Binding-site contacts:
Ligand atom OXT contacts residue TYR204 of chain 1.A at 3.8 Å.
Ligand atom OE1 contacts residue SER154 of chain 1.A at 3.7 Å.
Ligand atom CD contacts residue LYS377 of chain 1.A at 3.8 Å.
Ligand atom CG contacts residue LYS377 of chain 1.A at 4.1 Å.
Ligand atom OXT contacts residue SER154 of chain 1.A at 3.0 Å (h-bond).
Ligand atom C contacts residue SER132 of chain 1.A at 4.4 Å.
Ligand atom C contacts residue GLY131 of chain 1.A at 4.3 Å.
Ligand atom OXT contacts residue THR156 of chain 1.A at 3.0 Å (h-bond).
Ligand atom N contacts residue TYR204 of chain 1.A at 3.4 Å.
Ligand atom C contacts residue SER133 of chain 1.A at 3.4 Å.
Ligand atom OE2 contacts residue TRP78 of chain 1.A at 4.1 Å.
Ligand atom CA contacts residue THR156 of chain 1.A at 4.0 Å.
Ligand atom OXT contacts residue ALA155 of chain 1.A at 3.3 Å.
Ligand atom CA contacts residue SER154 of chain 1.A at 3.6 Å.
Ligand atom CB contacts residue SER154 of chain 1.A at 3.7 Å.
Ligand atom C contacts residue TYR204 of chain 1.A at 3.4 Å (hydrophobic).
Ligand atom N contacts residue THR156 of chain 1.A at 2.9 Å (h-bond).
Ligand atom O contacts residue SER132 of chain 1.A at 3.7 Å.
Ligand atom C contacts residue SER154 of chain 1.A at 3.6 Å.
Ligand atom CG contacts residue ASP286 of chain 1.A at 3.4 Å.
Ligand atom OE1 contacts residue LYS377 of chain 1.A at 3.6 Å.
Ligand atom OE2 contacts residue ARG291 of chain 1.A at 3.5 Å (salt-bridge).
Ligand atom OE1 contacts residue TRP78 of chain 1.A at 3.9 Å.
Ligand atom CA contacts residue TYR204 of chain 1.A at 3.5 Å (hydrophobic).
Ligand atom N contacts residue ASP286 of chain 1.A at 2.7 Å (salt-bridge).
Ligand atom O contacts residue TYR204 of chain 1.A at 3.3 Å.
Ligand atom OE2 contacts residue GLY287 of chain 1.A at 3.9 Å.
Ligand atom OE1 contacts residue TYR42 of chain 1.A at 3.2 Å (h-bond).
Ligand atom C contacts residue THR156 of chain 1.A at 4.2 Å.
Ligand atom CD contacts residue TYR42 of chain 1.A at 3.4 Å (hydrophobic).
Ligand atom CA contacts residue ASP286 of chain 1.A at 3.8 Å.
Ligand atom N contacts residue SER154 of chain 1.A at 3.0 Å (h-bond).
Ligand atom OXT contacts residue GLY131 of chain 1.A at 4.2 Å.
Ligand atom CD contacts residue TRP78 of chain 1.A at 4.0 Å (hydrophobic).
Ligand atom CG contacts residue GLY287 of chain 1.A at 4.0 Å.
Ligand atom CB contacts residue ASP286 of chain 1.A at 4.1 Å.
Ligand atom O contacts residue SER133 of chain 1.A at 3.3 Å (h-bond).
Ligand atom OXT contacts residue SER133 of chain 1.A at 2.7 Å (h-bond).
Ligand atom OE2 contacts residue TYR42 of chain 1.A at 3.0 Å (h-bond).
Ligand atom C contacts residue ALA155 of chain 1.A at 4.4 Å (hydrophobic).

Sequence of chain 1.A:
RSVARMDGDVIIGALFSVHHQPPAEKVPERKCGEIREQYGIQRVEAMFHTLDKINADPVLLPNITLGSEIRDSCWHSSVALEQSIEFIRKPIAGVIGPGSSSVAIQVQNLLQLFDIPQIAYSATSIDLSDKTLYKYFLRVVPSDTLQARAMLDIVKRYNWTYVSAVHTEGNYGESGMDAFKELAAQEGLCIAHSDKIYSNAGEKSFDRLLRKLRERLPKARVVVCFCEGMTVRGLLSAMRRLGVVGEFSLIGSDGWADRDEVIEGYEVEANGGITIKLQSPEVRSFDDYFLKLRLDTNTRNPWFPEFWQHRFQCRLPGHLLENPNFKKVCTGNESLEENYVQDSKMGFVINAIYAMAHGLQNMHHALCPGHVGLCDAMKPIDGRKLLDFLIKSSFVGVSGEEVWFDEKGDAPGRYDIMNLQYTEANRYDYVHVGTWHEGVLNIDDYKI

A protein and the small-molecule ligand that binds it are described below.
Small molecule (SMILES): N[C@@H](CCC(=O)O)C(=O)O